Sequence of chain 1.C:
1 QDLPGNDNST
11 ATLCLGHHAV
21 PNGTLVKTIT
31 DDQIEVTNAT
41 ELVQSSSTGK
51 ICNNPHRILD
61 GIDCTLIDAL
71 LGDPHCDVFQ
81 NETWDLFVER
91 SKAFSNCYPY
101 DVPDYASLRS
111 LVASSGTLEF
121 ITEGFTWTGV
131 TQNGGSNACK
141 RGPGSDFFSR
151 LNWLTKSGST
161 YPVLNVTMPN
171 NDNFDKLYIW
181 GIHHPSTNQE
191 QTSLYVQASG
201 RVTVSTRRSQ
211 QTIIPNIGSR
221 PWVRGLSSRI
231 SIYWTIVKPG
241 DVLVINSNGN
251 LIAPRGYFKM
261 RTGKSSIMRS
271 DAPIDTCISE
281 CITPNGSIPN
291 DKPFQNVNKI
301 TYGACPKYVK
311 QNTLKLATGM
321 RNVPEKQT

Binding-site contacts:
Ligand atom O6 contacts residue ASN285 of chain 1.C at 4.5 Å.
Ligand atom O7 contacts residue ASN285 of chain 1.C at 2.8 Å (h-bond).
Ligand atom C6 contacts residue ASN298 of chain 1.C at 4.3 Å.
Ligand atom C3 contacts residue VAL297 of chain 1.C at 4.2 Å (hydrophobic).
Ligand atom C4 contacts residue ASN285 of chain 1.C at 4.2 Å.
Ligand atom C5 contacts residue ASN298 of chain 1.C at 3.8 Å.
Ligand atom C1 contacts residue VAL297 of chain 1.C at 3.7 Å (hydrophobic).
Ligand atom C1 contacts residue ASN285 of chain 1.C at 1.4 Å.
Ligand atom C8 contacts residue VAL297 of chain 1.C at 4.1 Å (hydrophobic).
Ligand atom O5 contacts residue ASN298 of chain 1.C at 3.7 Å.
Ligand atom C5 contacts residue ASN285 of chain 1.C at 3.6 Å.
Ligand atom C8 contacts residue ASN285 of chain 1.C at 4.5 Å.
Ligand atom O5 contacts residue ASN285 of chain 1.C at 2.3 Å (h-bond).
Ligand atom C2 contacts residue VAL297 of chain 1.C at 3.9 Å (hydrophobic).
Ligand atom C7 contacts residue VAL297 of chain 1.C at 4.1 Å (hydrophobic).
Ligand atom N2 contacts residue VAL297 of chain 1.C at 3.4 Å (h-bond).
Ligand atom C7 contacts residue ASN285 of chain 1.C at 3.1 Å.
Ligand atom C3 contacts residue ASN285 of chain 1.C at 3.7 Å.
Ligand atom O6 contacts residue ASN298 of chain 1.C at 3.7 Å.
Ligand atom N2 contacts residue ASN285 of chain 1.C at 3.0 Å (h-bond).
Ligand atom C2 contacts residue ASN285 of chain 1.C at 2.4 Å.
Ligand atom C8 contacts residue SER45 of chain 1.C at 3.5 Å.
Ligand atom C1 contacts residue ASN298 of chain 1.C at 3.9 Å.

This protein binds this small molecule.
Small molecule (SMILES): CC(=O)N[C@@H]1[C@@H](O)[C@H](O)[C@@H](CO)O[C@H]1O